This protein binds this small molecule.
Small molecule (SMILES): CC(=O)N[C@H]1[C@H](O[C@H]2[C@H](O)[C@@H](NC(C)=O)CO[C@@H]2CO)O[C@H](CO)[C@@H](O)[C@@H]1O

Sequence of chain 1.E:
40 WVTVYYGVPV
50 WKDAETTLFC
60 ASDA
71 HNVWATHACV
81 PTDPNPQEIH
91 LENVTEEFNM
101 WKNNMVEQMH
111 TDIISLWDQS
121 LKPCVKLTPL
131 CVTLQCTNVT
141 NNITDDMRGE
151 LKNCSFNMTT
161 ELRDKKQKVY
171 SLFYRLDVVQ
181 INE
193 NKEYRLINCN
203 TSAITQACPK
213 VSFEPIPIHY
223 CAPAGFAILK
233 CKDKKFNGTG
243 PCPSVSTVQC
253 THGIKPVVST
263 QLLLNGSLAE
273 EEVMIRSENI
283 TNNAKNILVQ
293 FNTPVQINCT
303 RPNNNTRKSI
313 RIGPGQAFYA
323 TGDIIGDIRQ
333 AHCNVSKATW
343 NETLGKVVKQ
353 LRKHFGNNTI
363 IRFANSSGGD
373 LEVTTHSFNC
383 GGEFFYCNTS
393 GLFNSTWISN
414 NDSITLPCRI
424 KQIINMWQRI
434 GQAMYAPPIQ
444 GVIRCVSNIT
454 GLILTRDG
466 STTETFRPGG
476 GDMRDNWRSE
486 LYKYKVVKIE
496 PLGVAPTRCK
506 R

Binding-site contacts:
Ligand atom O5 contacts residue ASN390 of chain 1.E at 2.4 Å (h-bond).
Ligand atom C2 contacts residue ASN390 of chain 1.E at 2.5 Å.
Ligand atom C8 contacts residue NAG1 of chain 1.VA at 3.4 Å.
Ligand atom C5 contacts residue ASN390 of chain 1.E at 3.7 Å.
Ligand atom C8 contacts residue NAG1 of chain 1.SA at 3.4 Å.
Ligand atom O6 contacts residue SER392 of chain 1.E at 4.3 Å.
Ligand atom C3 contacts residue ASN390 of chain 1.E at 3.7 Å.
Ligand atom C5 contacts residue SER392 of chain 1.E at 3.6 Å.
Ligand atom C7 contacts residue ASN390 of chain 1.E at 3.5 Å.
Ligand atom C6 contacts residue NAG1 of chain 1.VA at 4.3 Å.
Ligand atom C2 contacts residue NAG1 of chain 1.SA at 4.1 Å.
Ligand atom N2 contacts residue ASN390 of chain 1.E at 2.9 Å (h-bond).
Ligand atom C6 contacts residue SER392 of chain 1.E at 4.0 Å.
Ligand atom C4 contacts residue ASN390 of chain 1.E at 4.2 Å.
Ligand atom O7 contacts residue ASN390 of chain 1.E at 3.8 Å.
Ligand atom N2 contacts residue NAG1 of chain 1.SA at 3.1 Å (h-bond).
Ligand atom C3 contacts residue NAG1 of chain 1.SA at 4.2 Å.
Ligand atom O7 contacts residue NAG1 of chain 1.SA at 4.3 Å.
Ligand atom C1 contacts residue SER392 of chain 1.E at 3.9 Å.
Ligand atom C6 contacts residue NAG1 of chain 1.SA at 4.5 Å.
Ligand atom C1 contacts residue ASN390 of chain 1.E at 1.5 Å.
Ligand atom C7 contacts residue NAG1 of chain 1.SA at 3.7 Å.
Ligand atom O5 contacts residue SER392 of chain 1.E at 3.6 Å.
Ligand atom O3 contacts residue NAG1 of chain 1.SA at 4.4 Å.